Sequence of chain 1.A:
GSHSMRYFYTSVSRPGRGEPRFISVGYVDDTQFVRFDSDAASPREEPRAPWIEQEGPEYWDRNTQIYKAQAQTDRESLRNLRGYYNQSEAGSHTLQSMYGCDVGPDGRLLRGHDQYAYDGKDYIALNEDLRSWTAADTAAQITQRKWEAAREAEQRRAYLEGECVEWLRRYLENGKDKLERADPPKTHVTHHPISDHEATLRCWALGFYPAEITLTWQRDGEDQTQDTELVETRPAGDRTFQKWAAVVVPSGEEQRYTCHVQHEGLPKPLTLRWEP

A protein and the small-molecule ligand that binds it are described below.
Small molecule (SMILES): CC(C)C[C@H](NC(=O)[C@H](Cc1ccc(O)cc1)NC(=O)[C@H](Cc1ccc(O)cc1)NC(=O)[C@H](Cc1ccccc1)NC(=O)[C@H](Cc1ccc(O)cc1)NC(=O)[C@H](CC1=CN=C2CC=CC=C12)NC(=O)[C@H](CCCN=C(N)N)NC(=O)[C@@H]1CCCN1C(=O)[C@@H](N)CO)C(=O)O

Binding-site contacts:
Ligand atom CE1 contacts residue ARG156 of chain 1.A at 3.1 Å.
Ligand atom CE2 contacts residue GLU76 of chain 1.A at 3.4 Å.
Ligand atom O contacts residue ASN80 of chain 1.A at 3.2 Å.
Ligand atom OH contacts residue GLU152 of chain 1.A at 3.1 Å (salt-bridge).
Ligand atom CA contacts residue TYR7 of chain 1.A at 3.0 Å (hydrophobic).
Ligand atom N contacts residue TYR171 of chain 1.A at 2.9 Å (h-bond).
Ligand atom O contacts residue LYS146 of chain 1.A at 3.1 Å (salt-bridge).
Ligand atom CG contacts residue TYR67 of chain 1.A at 3.4 Å (hydrophobic).
Ligand atom OXT contacts residue THR143 of chain 1.A at 2.6 Å (h-bond).
Ligand atom CD2 contacts residue GLU152 of chain 1.A at 2.7 Å.
Ligand atom N contacts residue TYR7 of chain 1.A at 3.4 Å (h-bond).
Ligand atom CG contacts residue TYR99 of chain 1.A at 3.3 Å (hydrophobic).
Ligand atom CG contacts residue GLU152 of chain 1.A at 2.9 Å.
Ligand atom NH1 contacts residue ASP114 of chain 1.A at 2.8 Å (salt-bridge).
Ligand atom CA contacts residue TYR99 of chain 1.A at 3.3 Å (hydrophobic).
Ligand atom N contacts residue TYR7 of chain 1.A at 3.2 Å (h-bond).
Ligand atom CD1 contacts residue ARG156 of chain 1.A at 2.9 Å.
Ligand atom O contacts residue TRP147 of chain 1.A at 2.7 Å (h-bond).
Ligand atom O contacts residue ILE66 of chain 1.A at 3.3 Å.
Ligand atom O contacts residue ILE66 of chain 1.A at 3.3 Å.
Ligand atom CE1 contacts residue GLN70 of chain 1.A at 3.4 Å.
Ligand atom N contacts residue TYR99 of chain 1.A at 3.0 Å (h-bond).
Ligand atom CD1 contacts residue GLU152 of chain 1.A at 3.4 Å.
Ligand atom N contacts residue SER77 of chain 1.A at 2.7 Å (h-bond).
Ligand atom OXT contacts residue LYS146 of chain 1.A at 3.2 Å (salt-bridge).
Ligand atom NH2 contacts residue TYR116 of chain 1.A at 2.9 Å (h-bond).
Ligand atom CB contacts residue GLU152 of chain 1.A at 3.4 Å.
Ligand atom CZ contacts residue ALA69 of chain 1.A at 3.4 Å (hydrophobic).
Ligand atom CD1 contacts residue GLN70 of chain 1.A at 3.3 Å.
Ligand atom OG contacts residue TRP167 of chain 1.A at 3.0 Å.
Ligand atom CB contacts residue TYR99 of chain 1.A at 3.4 Å (hydrophobic).
Ligand atom C contacts residue LYS146 of chain 1.A at 3.4 Å.
Ligand atom CB contacts residue TYR9 of chain 1.A at 3.4 Å (hydrophobic).
Ligand atom C contacts residue TYR7 of chain 1.A at 3.3 Å (hydrophobic).
Ligand atom NE1 contacts residue GLU163 of chain 1.A at 3.0 Å (salt-bridge).
Ligand atom O contacts residue THR73 of chain 1.A at 3.2 Å.
Ligand atom C contacts residue THR143 of chain 1.A at 3.4 Å.
Ligand atom CE2 contacts residue GLU152 of chain 1.A at 3.0 Å.
Ligand atom CB contacts residue ARG62 of chain 1.A at 2.8 Å.
Ligand atom O contacts residue TYR159 of chain 1.A at 2.7 Å (h-bond).